Sequence of chain 2.A:
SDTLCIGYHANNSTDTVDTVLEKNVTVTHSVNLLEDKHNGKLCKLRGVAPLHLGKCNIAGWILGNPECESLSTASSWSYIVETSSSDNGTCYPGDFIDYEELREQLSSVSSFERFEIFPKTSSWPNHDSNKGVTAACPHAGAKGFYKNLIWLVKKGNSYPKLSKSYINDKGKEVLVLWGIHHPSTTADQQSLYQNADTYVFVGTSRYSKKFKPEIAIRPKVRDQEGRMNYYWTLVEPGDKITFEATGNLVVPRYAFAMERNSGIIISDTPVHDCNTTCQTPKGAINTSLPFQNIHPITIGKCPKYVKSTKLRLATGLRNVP

A small-molecule ligand and the protein it binds are described below.
Small molecule (SMILES): CC(=O)N[C@H]1[C@H](O[C@H]2[C@H](O)[C@@H](NC(C)=O)CO[C@@H]2CO)O[C@H](CO)[C@@H](O)[C@@H]1O

Binding-site contacts:
Ligand atom O7 contacts residue CYS92 of chain 2.A at 3.4 Å.
Ligand atom N2 contacts residue GLU68 of chain 2.A at 3.7 Å.
Ligand atom C7 contacts residue CYS92 of chain 2.A at 3.9 Å (hydrophobic).
Ligand atom O7 contacts residue ASN66 of chain 2.A at 3.0 Å (h-bond).
Ligand atom C1 contacts residue ASN89 of chain 2.A at 1.4 Å.
Ligand atom C8 contacts residue ALA137 of chain 2.A at 4.2 Å (hydrophobic).
Ligand atom O3 contacts residue ARG223 of chain 2.A at 2.7 Å (salt-bridge).
Ligand atom O6 contacts residue ASP88 of chain 2.A at 3.4 Å (salt-bridge).
Ligand atom C7 contacts residue ARG223 of chain 2.A at 3.3 Å.
Ligand atom C8 contacts residue PRO139 of chain 2.A at 3.7 Å (hydrophobic).
Ligand atom C7 contacts residue ASN89 of chain 2.A at 3.5 Å.
Ligand atom C5 contacts residue ASN89 of chain 2.A at 3.5 Å.
Ligand atom C3 contacts residue ARG223 of chain 2.A at 3.7 Å.
Ligand atom N2 contacts residue ASN89 of chain 2.A at 3.3 Å (h-bond).
Ligand atom C5 contacts residue ARG223 of chain 2.A at 4.5 Å.
Ligand atom C3 contacts residue ASN89 of chain 2.A at 3.9 Å.
Ligand atom C2 contacts residue GLU68 of chain 2.A at 4.5 Å.
Ligand atom O5 contacts residue ASN89 of chain 2.A at 2.4 Å (h-bond).
Ligand atom C8 contacts residue ASN66 of chain 2.A at 3.4 Å.
Ligand atom N2 contacts residue ARG223 of chain 2.A at 3.2 Å (salt-bridge).
Ligand atom C6 contacts residue ASP88 of chain 2.A at 3.6 Å.
Ligand atom C4 contacts residue ARG223 of chain 2.A at 4.2 Å.
Ligand atom C8 contacts residue GLU68 of chain 2.A at 3.8 Å.
Ligand atom C1 contacts residue GLU68 of chain 2.A at 4.0 Å.
Ligand atom C8 contacts residue CYS92 of chain 2.A at 3.8 Å (hydrophobic).
Ligand atom C4 contacts residue ASN89 of chain 2.A at 4.2 Å.
Ligand atom O5 contacts residue GLU68 of chain 2.A at 4.0 Å.
Ligand atom C6 contacts residue ARG223 of chain 2.A at 3.8 Å.
Ligand atom O5 contacts residue ARG223 of chain 2.A at 3.8 Å.
Ligand atom C8 contacts residue ARG223 of chain 2.A at 3.7 Å.
Ligand atom C7 contacts residue GLU68 of chain 2.A at 3.9 Å.
Ligand atom O7 contacts residue ASN89 of chain 2.A at 3.1 Å (h-bond).
Ligand atom C2 contacts residue ARG223 of chain 2.A at 3.6 Å.
Ligand atom O7 contacts residue ARG223 of chain 2.A at 3.7 Å.
Ligand atom C7 contacts residue ASN66 of chain 2.A at 3.5 Å.
Ligand atom C6 contacts residue ASN89 of chain 2.A at 3.8 Å.
Ligand atom C8 contacts residue CYS138 of chain 2.A at 4.2 Å (hydrophobic).
Ligand atom O6 contacts residue ARG223 of chain 2.A at 4.1 Å.
Ligand atom C2 contacts residue ASN89 of chain 2.A at 2.7 Å.